Binding-site contacts:
Ligand atom C3' contacts residue ARG20 of chain 1.E at 4.1 Å.
Ligand atom O2' contacts residue ARG20 of chain 1.E at 3.0 Å (salt-bridge).
Ligand atom O4' contacts residue MG1 of chain 1.JP at 4.0 Å.
Ligand atom C2' contacts residue ARG20 of chain 1.E at 3.9 Å.
Ligand atom C1' contacts residue GLN161 of chain 1.C at 4.5 Å.
Ligand atom O3' contacts residue GLN161 of chain 1.C at 3.9 Å.
Ligand atom P contacts residue ARG20 of chain 1.E at 4.5 Å.
Ligand atom O3' contacts residue ARG20 of chain 1.E at 4.1 Å.
Ligand atom OP1 contacts residue MG1 of chain 1.IP at 4.0 Å.
Ligand atom OP2 contacts residue ARG20 of chain 1.E at 3.4 Å (salt-bridge).
Ligand atom O2' contacts residue PRO44 of chain 1.L at 4.2 Å.

The small molecule below binds the protein below.
Small molecule (SMILES): O=c1ccn([C@@H]2O[C@H](CO[P](=O)(O)O[C@H]3[C@@H](O)[C@H](n4ccc(=O)[nH]c4=O)O[C@@H]3CO[P](=O)(O)O[C@H]3[C@@H](O)[C@H](n4ccc(=O)[nH]c4=O)O[C@@H]3CO[P](=O)(O)O[C@H]3[C@@H](O)[C@H](n4ccc(=O)[nH]c4=O)O[C@@H]3CO[P](=O)(O)O[C@H]3[C@@H](O)[C@H](n4ccc(=O)[nH]c4=O)O[C@@H]3CO[P](=O)(O)O[C@H]3[C@@H](O)[C@H](n4ccc(=O)[nH]c4=O)O[C@@H]3CO)[C@@H](O)[C@H]2O)c(=O)[nH]1

Sequence of chain 1.C:
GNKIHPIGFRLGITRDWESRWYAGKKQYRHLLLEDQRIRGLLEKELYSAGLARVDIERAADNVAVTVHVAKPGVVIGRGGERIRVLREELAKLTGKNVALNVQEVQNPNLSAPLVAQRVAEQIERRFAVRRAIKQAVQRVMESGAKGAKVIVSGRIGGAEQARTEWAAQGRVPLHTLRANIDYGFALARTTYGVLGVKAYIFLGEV

Sequence of chain 1.E:
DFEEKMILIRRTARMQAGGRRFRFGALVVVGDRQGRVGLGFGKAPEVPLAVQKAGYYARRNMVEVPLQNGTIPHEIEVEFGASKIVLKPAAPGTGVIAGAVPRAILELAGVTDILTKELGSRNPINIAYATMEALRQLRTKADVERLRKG

Sequence of chain 1.L:
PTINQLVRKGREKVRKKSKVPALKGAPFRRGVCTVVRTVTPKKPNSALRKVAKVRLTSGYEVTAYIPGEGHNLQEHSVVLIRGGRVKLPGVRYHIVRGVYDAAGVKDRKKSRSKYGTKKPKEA